Binding-site contacts:
Ligand atom C5 contacts residue PHE219 of chain 1.A at 3.2 Å (hydrophobic).
Ligand atom C11 contacts residue LEU93 of chain 1.A at 4.0 Å (hydrophobic).
Ligand atom C3 contacts residue TYR193 of chain 1.A at 4.2 Å (hydrophobic).
Ligand atom C3 contacts residue ASP120 of chain 1.A at 3.4 Å.
Ligand atom C13 contacts residue PHE219 of chain 1.A at 3.4 Å (hydrophobic).
Ligand atom C9 contacts residue ASN261 of chain 1.A at 3.7 Å.
Ligand atom C4 contacts residue TYR193 of chain 1.A at 3.8 Å (hydrophobic).
Ligand atom C10 contacts residue HIS354 of chain 1.A at 3.7 Å.
Ligand atom C11 contacts residue HIS354 of chain 1.A at 3.8 Å.
Ligand atom C10 contacts residue TYR360 of chain 1.A at 3.1 Å (hydrophobic).
Ligand atom C4 contacts residue HIS116 of chain 1.A at 3.4 Å.
Ligand atom C12 contacts residue PHE219 of chain 1.A at 3.8 Å (hydrophobic).
Ligand atom C7 contacts residue HIS116 of chain 1.A at 3.5 Å.
Ligand atom C7 contacts residue PHE117 of chain 1.A at 3.6 Å (hydrophobic).
Ligand atom C6 contacts residue PHE117 of chain 1.A at 3.9 Å (hydrophobic).
Ligand atom C8 contacts residue PHE117 of chain 1.A at 4.3 Å (hydrophobic).
Ligand atom C12 contacts residue TRP346 of chain 1.A at 4.0 Å (hydrophobic).
Ligand atom C2 contacts residue POP1 of chain 1.I at 3.6 Å.
Ligand atom C8 contacts residue PHE219 of chain 1.A at 3.4 Å (hydrophobic).
Ligand atom C7 contacts residue SER113 of chain 1.A at 3.8 Å.
Ligand atom C12 contacts residue LEU93 of chain 1.A at 3.7 Å (hydrophobic).
Ligand atom C9 contacts residue PHE219 of chain 1.A at 3.9 Å (hydrophobic).
Ligand atom C10 contacts residue PHE117 of chain 1.A at 4.2 Å (hydrophobic).
Ligand atom C1 contacts residue POP1 of chain 1.I at 3.9 Å.
Ligand atom C5 contacts residue THR218 of chain 1.A at 3.5 Å.
Ligand atom C4 contacts residue POP1 of chain 1.I at 4.3 Å.
Ligand atom C9 contacts residue TYR360 of chain 1.A at 3.6 Å (hydrophobic).
Ligand atom C2 contacts residue PHE117 of chain 1.A at 3.4 Å (hydrophobic).
Ligand atom C3 contacts residue POP1 of chain 1.I at 3.1 Å.
Ligand atom C11 contacts residue PHE353 of chain 1.A at 3.8 Å (hydrophobic).
Ligand atom C11 contacts residue TYR360 of chain 1.A at 4.2 Å (hydrophobic).
Ligand atom C3 contacts residue ARG359 of chain 1.A at 4.2 Å.
Ligand atom C9 contacts residue POP1 of chain 1.I at 3.9 Å.
Ligand atom C10 contacts residue ASN261 of chain 1.A at 3.5 Å.
Ligand atom C4 contacts residue THR218 of chain 1.A at 4.2 Å.
Ligand atom C5 contacts residue HIS116 of chain 1.A at 3.5 Å.
Ligand atom C6 contacts residue TRP224 of chain 1.A at 3.9 Å (hydrophobic).
Ligand atom C10 contacts residue PHE353 of chain 1.A at 3.8 Å (hydrophobic).
Ligand atom C9 contacts residue PHE117 of chain 1.A at 4.0 Å (hydrophobic).
Ligand atom C1 contacts residue PHE219 of chain 1.A at 3.6 Å (hydrophobic).

A small-molecule ligand and the protein it binds are described below.
Small molecule (SMILES): CC[N+](CC)(CC)Cc1ccccc1

Sequence of chain 1.A:
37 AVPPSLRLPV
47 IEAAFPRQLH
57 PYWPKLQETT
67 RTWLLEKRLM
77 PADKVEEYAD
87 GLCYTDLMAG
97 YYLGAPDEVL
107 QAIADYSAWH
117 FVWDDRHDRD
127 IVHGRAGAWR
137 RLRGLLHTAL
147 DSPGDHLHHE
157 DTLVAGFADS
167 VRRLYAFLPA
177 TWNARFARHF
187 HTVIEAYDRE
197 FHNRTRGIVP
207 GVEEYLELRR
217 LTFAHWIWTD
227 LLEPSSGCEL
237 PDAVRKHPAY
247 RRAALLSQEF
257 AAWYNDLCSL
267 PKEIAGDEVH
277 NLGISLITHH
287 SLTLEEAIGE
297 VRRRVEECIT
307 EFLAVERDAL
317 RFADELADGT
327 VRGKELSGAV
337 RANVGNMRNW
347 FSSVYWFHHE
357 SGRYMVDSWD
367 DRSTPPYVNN